Sequence of chain 1.C:
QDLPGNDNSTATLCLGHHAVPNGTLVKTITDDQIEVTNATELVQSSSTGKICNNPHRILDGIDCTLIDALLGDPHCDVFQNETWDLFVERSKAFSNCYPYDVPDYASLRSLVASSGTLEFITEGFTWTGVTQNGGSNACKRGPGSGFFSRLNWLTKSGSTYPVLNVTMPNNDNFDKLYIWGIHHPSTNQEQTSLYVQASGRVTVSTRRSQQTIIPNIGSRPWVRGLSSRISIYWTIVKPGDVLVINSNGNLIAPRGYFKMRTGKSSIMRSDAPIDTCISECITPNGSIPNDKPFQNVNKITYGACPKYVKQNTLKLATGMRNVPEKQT

Sequence of chain 1.E:
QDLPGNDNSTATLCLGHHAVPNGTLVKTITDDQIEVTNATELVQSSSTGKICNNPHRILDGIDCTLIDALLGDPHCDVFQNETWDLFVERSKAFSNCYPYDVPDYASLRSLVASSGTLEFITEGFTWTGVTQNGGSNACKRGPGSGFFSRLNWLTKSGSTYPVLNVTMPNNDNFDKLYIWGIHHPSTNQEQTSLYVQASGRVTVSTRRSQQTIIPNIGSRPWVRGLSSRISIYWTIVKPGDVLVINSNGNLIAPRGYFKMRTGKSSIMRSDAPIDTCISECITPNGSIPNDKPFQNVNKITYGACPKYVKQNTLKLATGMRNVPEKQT

The protein below binds the small molecule below.
Small molecule (SMILES): CC(=O)N[C@H]1[C@H](O[C@H]2[C@H](O)[C@@H](NC(C)=O)CO[C@@H]2CO)O[C@H](CO)[C@@H](O[C@@H]2O[C@H](CO)[C@@H](O)[C@H](O)[C@@H]2O)[C@@H]1O

Binding-site contacts:
Ligand atom C7 contacts residue ASN165 of chain 1.E at 3.2 Å.
Ligand atom C8 contacts residue THR167 of chain 1.E at 4.0 Å.
Ligand atom C2 contacts residue ASN165 of chain 1.E at 2.5 Å.
Ligand atom C3 contacts residue TRP222 of chain 1.C at 3.7 Å (hydrophobic).
Ligand atom N2 contacts residue TRP222 of chain 1.C at 4.5 Å.
Ligand atom C4 contacts residue TRP222 of chain 1.C at 4.1 Å (hydrophobic).
Ligand atom C7 contacts residue SER219 of chain 1.C at 3.9 Å.
Ligand atom C3 contacts residue ASN165 of chain 1.E at 3.8 Å.
Ligand atom O6 contacts residue THR167 of chain 1.E at 3.4 Å.
Ligand atom C2 contacts residue SER219 of chain 1.C at 4.3 Å.
Ligand atom C5 contacts residue ASN165 of chain 1.E at 3.6 Å.
Ligand atom O7 contacts residue PRO221 of chain 1.C at 3.3 Å.
Ligand atom N2 contacts residue SER219 of chain 1.C at 3.5 Å (h-bond).
Ligand atom C5 contacts residue TRP222 of chain 1.C at 4.2 Å (hydrophobic).
Ligand atom C8 contacts residue SER219 of chain 1.C at 3.8 Å.
Ligand atom O6 contacts residue TRP222 of chain 1.C at 3.2 Å.
Ligand atom C6 contacts residue VAL244 of chain 1.E at 4.3 Å (hydrophobic).
Ligand atom O7 contacts residue TRP222 of chain 1.C at 2.9 Å (h-bond).
Ligand atom O5 contacts residue ASN165 of chain 1.E at 2.3 Å (h-bond).
Ligand atom O7 contacts residue ARG220 of chain 1.C at 4.1 Å.
Ligand atom C8 contacts residue PRO221 of chain 1.C at 4.4 Å (hydrophobic).
Ligand atom C4 contacts residue ASN165 of chain 1.E at 4.2 Å.
Ligand atom O3 contacts residue TRP222 of chain 1.C at 4.3 Å.
Ligand atom C2 contacts residue TRP222 of chain 1.C at 3.9 Å (hydrophobic).
Ligand atom C8 contacts residue VAL242 of chain 1.E at 3.7 Å (hydrophobic).
Ligand atom C1 contacts residue ASN165 of chain 1.E at 1.5 Å.
Ligand atom C1 contacts residue TRP222 of chain 1.C at 4.0 Å (hydrophobic).
Ligand atom O3 contacts residue TRP222 of chain 1.C at 3.7 Å.
Ligand atom C7 contacts residue PRO221 of chain 1.C at 4.3 Å (hydrophobic).
Ligand atom C7 contacts residue TRP222 of chain 1.C at 3.9 Å (hydrophobic).
Ligand atom C3 contacts residue TRP222 of chain 1.C at 4.4 Å (hydrophobic).
Ligand atom O7 contacts residue ASN165 of chain 1.E at 3.0 Å (h-bond).
Ligand atom C8 contacts residue ASN165 of chain 1.E at 4.5 Å.
Ligand atom C8 contacts residue VAL244 of chain 1.E at 4.4 Å (hydrophobic).
Ligand atom C2 contacts residue TRP222 of chain 1.C at 4.0 Å (hydrophobic).
Ligand atom C6 contacts residue THR167 of chain 1.E at 3.5 Å.
Ligand atom C1 contacts residue SER219 of chain 1.C at 4.0 Å.
Ligand atom N2 contacts residue ASN165 of chain 1.E at 3.0 Å (h-bond).